This protein binds this small molecule.
Small molecule (SMILES): COc1cc2c(cc1OC)CN(S(N)(=O)=O)CC2

Sequence of chain 1.A:
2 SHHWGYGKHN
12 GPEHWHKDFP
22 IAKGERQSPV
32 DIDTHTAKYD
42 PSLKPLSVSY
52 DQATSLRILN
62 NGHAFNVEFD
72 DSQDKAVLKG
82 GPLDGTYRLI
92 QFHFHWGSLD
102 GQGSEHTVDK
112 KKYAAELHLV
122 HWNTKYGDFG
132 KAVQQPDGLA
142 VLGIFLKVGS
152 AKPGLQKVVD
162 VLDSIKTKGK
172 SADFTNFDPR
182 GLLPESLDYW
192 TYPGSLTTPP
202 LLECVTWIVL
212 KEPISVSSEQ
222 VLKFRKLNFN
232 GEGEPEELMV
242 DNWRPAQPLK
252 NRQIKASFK

Binding-site contacts:
Ligand atom OAF contacts residue ZN1 of chain 1.B at 3.0 Å.
Ligand atom CAI contacts residue GOL1 of chain 1.E at 4.0 Å.
Ligand atom OAF contacts residue TRP208 of chain 1.A at 4.0 Å.
Ligand atom CAJ contacts residue VAL121 of chain 1.A at 3.7 Å (hydrophobic).
Ligand atom CAI contacts residue VAL121 of chain 1.A at 3.8 Å (hydrophobic).
Ligand atom CAJ contacts residue HIS94 of chain 1.A at 3.8 Å.
Ligand atom OAF contacts residue VAL121 of chain 1.A at 4.0 Å.
Ligand atom SAS contacts residue THR198 of chain 1.A at 3.8 Å.
Ligand atom OAL contacts residue PRO200 of chain 1.A at 3.8 Å.
Ligand atom CAQ contacts residue GOL1 of chain 1.E at 4.0 Å.
Ligand atom OAF contacts residue HIS94 of chain 1.A at 3.4 Å.
Ligand atom CAQ contacts residue THR199 of chain 1.A at 3.6 Å.
Ligand atom OAK contacts residue PHE130 of chain 1.A at 4.0 Å.
Ligand atom OAF contacts residue VAL142 of chain 1.A at 3.8 Å.
Ligand atom OAL contacts residue PRO201 of chain 1.A at 3.9 Å.
Ligand atom NAD contacts residue HIS119 of chain 1.A at 3.5 Å (h-bond).
Ligand atom OAE contacts residue SER196 of chain 1.A at 4.1 Å.
Ligand atom CAP contacts residue GOL1 of chain 1.E at 3.6 Å.
Ligand atom CAB contacts residue THR199 of chain 1.A at 3.5 Å.
Ligand atom OAE contacts residue THR198 of chain 1.A at 2.9 Å (h-bond).
Ligand atom CAI contacts residue HIS94 of chain 1.A at 4.0 Å.
Ligand atom CAG contacts residue PHE130 of chain 1.A at 3.8 Å (hydrophobic).
Ligand atom NAD contacts residue THR198 of chain 1.A at 2.7 Å (h-bond).
Ligand atom CAI contacts residue GLN92 of chain 1.A at 3.8 Å.
Ligand atom OAE contacts residue LEU197 of chain 1.A at 3.3 Å.
Ligand atom CAH contacts residue GOL1 of chain 1.E at 3.8 Å.
Ligand atom OAF contacts residue HIS119 of chain 1.A at 3.4 Å (h-bond).
Ligand atom CAH contacts residue THR199 of chain 1.A at 3.1 Å.
Ligand atom CAN contacts residue GOL1 of chain 1.E at 3.9 Å.
Ligand atom CAP contacts residue THR199 of chain 1.A at 3.8 Å.
Ligand atom CAM contacts residue GOL1 of chain 1.E at 3.6 Å.
Ligand atom CAG contacts residue GOL1 of chain 1.E at 3.6 Å.
Ligand atom NAR contacts residue LEU197 of chain 1.A at 4.0 Å.
Ligand atom NAD contacts residue ZN1 of chain 1.B at 2.1 Å.
Ligand atom NAD contacts residue HIS94 of chain 1.A at 3.4 Å (h-bond).
Ligand atom NAD contacts residue HIS96 of chain 1.A at 3.4 Å (h-bond).
Ligand atom OAE contacts residue TRP208 of chain 1.A at 3.7 Å.
Ligand atom SAS contacts residue HIS94 of chain 1.A at 4.0 Å.
Ligand atom SAS contacts residue ZN1 of chain 1.B at 3.1 Å.
Ligand atom CAB contacts residue PRO200 of chain 1.A at 3.0 Å (hydrophobic).